Binding-site contacts:
Ligand atom C10 contacts residue ASP327 of chain 1.B at 3.5 Å.
Ligand atom C2 contacts residue LEU316 of chain 1.B at 3.6 Å (hydrophobic).
Ligand atom C11 contacts residue PHE328 of chain 1.B at 3.6 Å (hydrophobic).
Ligand atom N4 contacts residue ALA216 of chain 1.B at 3.8 Å.
Ligand atom C14 contacts residue ASP327 of chain 1.B at 3.5 Å.
Ligand atom C9 contacts residue THR261 of chain 1.B at 3.9 Å.
Ligand atom C16 contacts residue VAL204 of chain 1.B at 3.5 Å (hydrophobic).
Ligand atom C18 contacts residue SER268 of chain 1.B at 3.8 Å.
Ligand atom N2 contacts residue VAL204 of chain 1.B at 3.7 Å.
Ligand atom C9 contacts residue VAL246 of chain 1.B at 3.6 Å (hydrophobic).
Ligand atom N1 contacts residue GLU262 of chain 1.B at 2.9 Å (salt-bridge).
Ligand atom C10 contacts residue VAL246 of chain 1.B at 3.3 Å (hydrophobic).
Ligand atom C1 contacts residue LEU316 of chain 1.B at 3.5 Å (hydrophobic).
Ligand atom C12 contacts residue ASP327 of chain 1.B at 3.6 Å.
Ligand atom C11 contacts residue ASP327 of chain 1.B at 3.5 Å.
Ligand atom N1 contacts residue THR261 of chain 1.B at 3.1 Å (h-bond).
Ligand atom C14 contacts residue LYS218 of chain 1.B at 3.5 Å.
Ligand atom C3 contacts residue VAL204 of chain 1.B at 3.7 Å (hydrophobic).
Ligand atom C22 contacts residue LEU316 of chain 1.B at 3.8 Å (hydrophobic).
Ligand atom C3 contacts residue LEU316 of chain 1.B at 3.8 Å (hydrophobic).
Ligand atom C10 contacts residue LEU248 of chain 1.B at 3.9 Å (hydrophobic).
Ligand atom N1 contacts residue ALA216 of chain 1.B at 3.2 Å.
Ligand atom C7 contacts residue LYS218 of chain 1.B at 3.7 Å.
Ligand atom C10 contacts residue PHE328 of chain 1.B at 3.7 Å (hydrophobic).
Ligand atom O contacts residue ILE259 of chain 1.B at 3.8 Å.
Ligand atom C6 contacts residue THR261 of chain 1.B at 3.4 Å.
Ligand atom O contacts residue LYS218 of chain 1.B at 3.7 Å.
Ligand atom C1 contacts residue ALA216 of chain 1.B at 3.4 Å (hydrophobic).
Ligand atom N1 contacts residue LEU316 of chain 1.B at 3.6 Å.
Ligand atom C5 contacts residue THR261 of chain 1.B at 3.5 Å.
Ligand atom C13 contacts residue ASP327 of chain 1.B at 3.8 Å.
Ligand atom C6 contacts residue LYS218 of chain 1.B at 3.7 Å.
Ligand atom N4 contacts residue MET264 of chain 1.B at 3.1 Å (h-bond).
Ligand atom C21 contacts residue LEU196 of chain 1.B at 3.5 Å (hydrophobic).
Ligand atom C9 contacts residue ASP327 of chain 1.B at 3.8 Å.
Ligand atom C23 contacts residue MET264 of chain 1.B at 3.3 Å (hydrophobic).
Ligand atom C20 contacts residue LEU196 of chain 1.B at 3.5 Å (hydrophobic).
Ligand atom C19 contacts residue ASP271 of chain 1.B at 3.9 Å.
Ligand atom C15 contacts residue LYS218 of chain 1.B at 3.9 Å.
Ligand atom C18 contacts residue LEU316 of chain 1.B at 3.9 Å (hydrophobic).

Sequence of chain 1.B:
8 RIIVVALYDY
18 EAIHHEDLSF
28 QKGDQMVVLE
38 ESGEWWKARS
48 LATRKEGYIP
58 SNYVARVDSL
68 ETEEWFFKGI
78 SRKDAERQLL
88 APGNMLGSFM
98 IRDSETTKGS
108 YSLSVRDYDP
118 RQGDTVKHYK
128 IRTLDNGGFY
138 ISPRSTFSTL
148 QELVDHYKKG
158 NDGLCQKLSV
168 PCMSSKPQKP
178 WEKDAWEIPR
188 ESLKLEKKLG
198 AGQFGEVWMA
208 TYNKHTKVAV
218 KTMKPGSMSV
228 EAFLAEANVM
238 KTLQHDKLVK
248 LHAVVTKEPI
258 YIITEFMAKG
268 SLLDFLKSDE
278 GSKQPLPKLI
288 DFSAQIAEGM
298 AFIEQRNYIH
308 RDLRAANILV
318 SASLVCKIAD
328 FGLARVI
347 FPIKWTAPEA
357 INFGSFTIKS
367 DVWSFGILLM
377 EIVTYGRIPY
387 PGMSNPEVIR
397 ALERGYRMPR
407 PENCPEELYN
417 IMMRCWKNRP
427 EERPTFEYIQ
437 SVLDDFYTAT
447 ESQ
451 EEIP

The small molecule below binds the protein below.
Small molecule (SMILES): Nc1ncnc2c1c(-c1ccc(Oc3ccccc3)cc1)cn2C1CCCC1